Binding-site contacts:
Ligand atom C3 contacts residue VAL65 of chain 1.A at 3.8 Å (hydrophobic).
Ligand atom C5 contacts residue MET112 of chain 1.A at 2.8 Å (hydrophobic).
Ligand atom C11 contacts residue PHE196 of chain 1.A at 2.9 Å (hydrophobic).
Ligand atom N3 contacts residue LEU181 of chain 1.A at 3.1 Å.
Ligand atom C12 contacts residue ASP195 of chain 1.A at 3.3 Å.
Ligand atom N1 contacts residue GLU129 of chain 1.A at 2.7 Å (salt-bridge).
Ligand atom C21 contacts residue VAL65 of chain 1.A at 3.9 Å (hydrophobic).
Ligand atom C4 contacts residue MET112 of chain 1.A at 3.9 Å (hydrophobic).
Ligand atom C13 contacts residue ASP195 of chain 1.A at 3.6 Å.
Ligand atom N4 contacts residue ALA78 of chain 1.A at 3.4 Å.
Ligand atom C12 contacts residue PHE196 of chain 1.A at 3.8 Å (hydrophobic).
Ligand atom C23 contacts residue TYR131 of chain 1.A at 3.4 Å (hydrophobic).
Ligand atom O contacts residue LYS80 of chain 1.A at 3.8 Å.
Ligand atom C2 contacts residue LEU181 of chain 1.A at 3.8 Å (hydrophobic).
Ligand atom N4 contacts residue VAL130 of chain 1.A at 3.5 Å.
Ligand atom C15 contacts residue LYS80 of chain 1.A at 3.5 Å.
Ligand atom C16 contacts residue ILE194 of chain 1.A at 3.9 Å (hydrophobic).
Ligand atom N1 contacts residue MET112 of chain 1.A at 3.3 Å.
Ligand atom C6 contacts residue MET112 of chain 1.A at 3.0 Å (hydrophobic).
Ligand atom C23 contacts residue LEU181 of chain 1.A at 3.4 Å (hydrophobic).
Ligand atom N4 contacts residue GLU129 of chain 1.A at 3.7 Å.
Ligand atom C7 contacts residue LYS80 of chain 1.A at 3.7 Å.
Ligand atom C19 contacts residue GLU135 of chain 1.A at 3.8 Å.
Ligand atom N4 contacts residue LEU181 of chain 1.A at 3.8 Å.
Ligand atom C1 contacts residue ALA78 of chain 1.A at 3.1 Å (hydrophobic).
Ligand atom C14 contacts residue LYS80 of chain 1.A at 3.1 Å.
Ligand atom N2 contacts residue LEU181 of chain 1.A at 4.0 Å.
Ligand atom C9 contacts residue LEU126 of chain 1.A at 3.8 Å (hydrophobic).
Ligand atom N1 contacts residue ALA78 of chain 1.A at 2.8 Å.
Ligand atom N4 contacts residue TYR131 of chain 1.A at 3.3 Å (h-bond).
Ligand atom C15 contacts residue VAL65 of chain 1.A at 3.6 Å (hydrophobic).
Ligand atom O contacts residue LEU126 of chain 1.A at 3.5 Å.
Ligand atom C22 contacts residue LEU181 of chain 1.A at 3.4 Å (hydrophobic).
Ligand atom C20 contacts residue LYS59 of chain 1.A at 3.8 Å.
Ligand atom C1 contacts residue GLU129 of chain 1.A at 3.7 Å.
Ligand atom C14 contacts residue ASP195 of chain 1.A at 3.5 Å.
Ligand atom C15 contacts residue ASP195 of chain 1.A at 3.8 Å.
Ligand atom C2 contacts residue ALA78 of chain 1.A at 3.9 Å (hydrophobic).
Ligand atom C10 contacts residue PHE196 of chain 1.A at 3.7 Å (hydrophobic).
Ligand atom C16 contacts residue VAL65 of chain 1.A at 3.5 Å (hydrophobic).

Sequence of chain 1.A:
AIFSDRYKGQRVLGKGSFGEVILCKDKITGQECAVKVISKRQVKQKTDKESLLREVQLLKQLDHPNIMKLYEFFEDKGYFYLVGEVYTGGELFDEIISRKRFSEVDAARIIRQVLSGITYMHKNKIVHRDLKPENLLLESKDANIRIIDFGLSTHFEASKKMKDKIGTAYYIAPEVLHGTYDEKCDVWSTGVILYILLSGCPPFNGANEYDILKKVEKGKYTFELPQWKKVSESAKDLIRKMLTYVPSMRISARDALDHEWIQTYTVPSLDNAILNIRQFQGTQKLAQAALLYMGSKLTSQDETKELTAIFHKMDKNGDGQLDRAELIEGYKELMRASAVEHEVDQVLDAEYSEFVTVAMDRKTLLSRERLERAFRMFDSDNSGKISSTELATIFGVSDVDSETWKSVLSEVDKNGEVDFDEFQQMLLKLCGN

The protein below binds the small molecule below.
Small molecule (SMILES): Nc1ncnc2c1c(-c1ccc(Oc3ccccc3)cc1)cn2C1CCCC1